A small-molecule ligand and the protein it binds are described below.
Small molecule (SMILES): OC[C@H]1O[C@H](O[C@H]2O[C@H](CO)[C@@H](O)[C@H](O)[C@H]2O)[C@H](O)[C@@H](O)[C@@H]1O

Binding-site contacts:
Ligand atom O6 contacts residue GLU16 of chain 1.A at 2.8 Å (salt-bridge).
Ligand atom O5 contacts residue GLU238 of chain 1.A at 3.2 Å (salt-bridge).
Ligand atom O4 contacts residue GLY12 of chain 1.A at 3.2 Å.
Ligand atom C6 contacts residue GLU238 of chain 1.A at 3.6 Å.
Ligand atom O6 contacts residue GLY178 of chain 1.A at 3.5 Å.
Ligand atom C6 contacts residue GLU16 of chain 1.A at 3.6 Å.
Ligand atom C1 contacts residue TRP256 of chain 1.A at 3.4 Å (hydrophobic).
Ligand atom O2 contacts residue ASP122 of chain 1.A at 2.6 Å (salt-bridge).
Ligand atom O2 contacts residue THR45 of chain 1.A at 3.4 Å (h-bond).
Ligand atom O4 contacts residue GLU16 of chain 1.A at 2.5 Å (salt-bridge).
Ligand atom O2 contacts residue THR43 of chain 1.A at 2.7 Å (h-bond).
Ligand atom O3 contacts residue THR43 of chain 1.A at 2.7 Å (h-bond).
Ligand atom C3 contacts residue ARG48 of chain 1.A at 3.4 Å.
Ligand atom O3 contacts residue ASP69 of chain 1.A at 2.8 Å (salt-bridge).
Ligand atom O3 contacts residue ARG363 of chain 1.A at 3.0 Å (salt-bridge).
Ligand atom C2 contacts residue TRP256 of chain 1.A at 3.7 Å (hydrophobic).
Ligand atom C6 contacts residue TYR258 of chain 1.A at 3.6 Å (hydrophobic).
Ligand atom O2 contacts residue TRP294 of chain 1.A at 3.5 Å (h-bond).
Ligand atom C4 contacts residue GLU16 of chain 1.A at 3.6 Å.
Ligand atom O4 contacts residue ASP69 of chain 1.A at 2.7 Å (salt-bridge).
Ligand atom O3 contacts residue ARG48 of chain 1.A at 2.8 Å (salt-bridge).
Ligand atom O6 contacts residue GLU238 of chain 1.A at 2.8 Å (salt-bridge).
Ligand atom C2 contacts residue ASP122 of chain 1.A at 3.6 Å.
Ligand atom O6 contacts residue TYR120 of chain 1.A at 2.9 Å (h-bond).
Ligand atom C4 contacts residue ASP69 of chain 1.A at 3.5 Å.
Ligand atom O2 contacts residue GLY293 of chain 1.A at 2.9 Å (h-bond).
Ligand atom O4 contacts residue ARG48 of chain 1.A at 3.6 Å.
Ligand atom C3 contacts residue THR43 of chain 1.A at 3.5 Å.
Ligand atom C6 contacts residue GLY178 of chain 1.A at 3.6 Å.
Ligand atom O4 contacts residue ARG363 of chain 1.A at 2.8 Å (salt-bridge).
Ligand atom C3 contacts residue ASP69 of chain 1.A at 3.3 Å.
Ligand atom C2 contacts residue THR43 of chain 1.A at 3.2 Å.
Ligand atom O6 contacts residue TYR176 of chain 1.A at 3.6 Å.
Ligand atom O5 contacts residue TRP256 of chain 1.A at 3.0 Å (h-bond).
Ligand atom O1 contacts residue TRP294 of chain 1.A at 3.2 Å (h-bond).
Ligand atom O4 contacts residue TYR120 of chain 1.A at 3.2 Å (h-bond).
Ligand atom O3 contacts residue GLY292 of chain 1.A at 3.1 Å.
Ligand atom O3 contacts residue GLY293 of chain 1.A at 3.0 Å (h-bond).
Ligand atom C4 contacts residue ARG363 of chain 1.A at 3.5 Å.
Ligand atom O3 contacts residue GLY12 of chain 1.A at 3.2 Å.

Sequence of chain 1.A:
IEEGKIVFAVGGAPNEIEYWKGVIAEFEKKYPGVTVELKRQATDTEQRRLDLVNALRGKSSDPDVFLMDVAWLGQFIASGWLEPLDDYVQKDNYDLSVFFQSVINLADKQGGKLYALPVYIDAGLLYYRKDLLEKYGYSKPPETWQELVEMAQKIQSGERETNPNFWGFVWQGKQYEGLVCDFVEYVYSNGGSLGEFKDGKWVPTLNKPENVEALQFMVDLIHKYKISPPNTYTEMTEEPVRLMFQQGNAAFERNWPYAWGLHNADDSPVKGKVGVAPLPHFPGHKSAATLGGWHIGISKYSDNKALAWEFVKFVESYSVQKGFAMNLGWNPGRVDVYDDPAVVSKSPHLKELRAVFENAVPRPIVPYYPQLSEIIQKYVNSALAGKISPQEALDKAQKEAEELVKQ